Sequence of chain 20.C:
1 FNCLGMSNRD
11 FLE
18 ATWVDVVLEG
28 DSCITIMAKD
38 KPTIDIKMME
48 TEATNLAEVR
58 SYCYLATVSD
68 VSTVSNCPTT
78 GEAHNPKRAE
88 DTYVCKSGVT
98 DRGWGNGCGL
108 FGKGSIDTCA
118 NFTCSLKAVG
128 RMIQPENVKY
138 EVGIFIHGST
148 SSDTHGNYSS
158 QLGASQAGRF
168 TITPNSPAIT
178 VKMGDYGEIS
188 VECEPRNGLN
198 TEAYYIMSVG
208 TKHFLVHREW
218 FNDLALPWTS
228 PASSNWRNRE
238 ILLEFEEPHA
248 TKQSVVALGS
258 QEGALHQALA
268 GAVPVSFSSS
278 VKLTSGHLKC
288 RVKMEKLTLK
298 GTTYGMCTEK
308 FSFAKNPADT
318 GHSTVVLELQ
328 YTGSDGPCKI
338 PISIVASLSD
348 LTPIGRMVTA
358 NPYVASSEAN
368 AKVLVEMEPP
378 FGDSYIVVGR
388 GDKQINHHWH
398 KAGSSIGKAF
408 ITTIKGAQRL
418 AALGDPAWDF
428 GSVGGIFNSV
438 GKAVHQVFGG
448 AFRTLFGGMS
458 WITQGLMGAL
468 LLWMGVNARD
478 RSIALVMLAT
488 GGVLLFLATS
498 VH

A protein and the small-molecule ligand that binds it are described below.
Small molecule (SMILES): CC(=O)N[C@@H]1[C@@H](O)[C@H](O)[C@@H](CO)O[C@H]1O

Binding-site contacts:
Ligand atom C1 contacts residue SER157 of chain 20.C at 4.2 Å.
Ligand atom C5 contacts residue SER157 of chain 20.C at 4.3 Å.
Ligand atom N2 contacts residue ASN154 of chain 20.C at 3.1 Å (h-bond).
Ligand atom C5 contacts residue ASN154 of chain 20.C at 3.6 Å.
Ligand atom C4 contacts residue ASN154 of chain 20.C at 4.2 Å.
Ligand atom C3 contacts residue ASN154 of chain 20.C at 3.9 Å.
Ligand atom O5 contacts residue SER156 of chain 20.C at 4.3 Å.
Ligand atom C1 contacts residue ASN154 of chain 20.C at 1.4 Å.
Ligand atom O5 contacts residue ASN154 of chain 20.C at 2.3 Å (h-bond).
Ligand atom O7 contacts residue ASN154 of chain 20.C at 3.8 Å.
Ligand atom C8 contacts residue ASN154 of chain 20.C at 3.8 Å.
Ligand atom C1 contacts residue SER156 of chain 20.C at 4.1 Å.
Ligand atom C6 contacts residue SER157 of chain 20.C at 4.1 Å.
Ligand atom C2 contacts residue ASN154 of chain 20.C at 2.5 Å.
Ligand atom C7 contacts residue ASN154 of chain 20.C at 3.4 Å.
Ligand atom O5 contacts residue SER157 of chain 20.C at 3.5 Å (h-bond).
Ligand atom O6 contacts residue SER157 of chain 20.C at 4.4 Å.
Ligand atom C5 contacts residue SER156 of chain 20.C at 4.4 Å.